This protein binds this small molecule.
Small molecule (SMILES): CC(=O)N[C@@H]1[C@@H](O)[C@H](O)[C@@H](CO)O[C@H]1O

Sequence of chain 1.F:
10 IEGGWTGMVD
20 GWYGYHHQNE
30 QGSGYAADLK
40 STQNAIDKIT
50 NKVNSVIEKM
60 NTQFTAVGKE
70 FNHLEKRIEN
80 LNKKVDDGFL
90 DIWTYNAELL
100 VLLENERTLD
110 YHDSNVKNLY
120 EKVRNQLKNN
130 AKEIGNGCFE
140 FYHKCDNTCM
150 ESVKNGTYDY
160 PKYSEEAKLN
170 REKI

Binding-site contacts:
Ligand atom C1 contacts residue THR156 of chain 1.F at 4.1 Å.
Ligand atom C1 contacts residue ASN154 of chain 1.F at 1.4 Å.
Ligand atom C7 contacts residue THR156 of chain 1.F at 3.8 Å.
Ligand atom O7 contacts residue ASN154 of chain 1.F at 3.8 Å.
Ligand atom C6 contacts residue ASN154 of chain 1.F at 4.5 Å.
Ligand atom C4 contacts residue ASN154 of chain 1.F at 4.2 Å.
Ligand atom O6 contacts residue ASN154 of chain 1.F at 3.8 Å.
Ligand atom C7 contacts residue ASN154 of chain 1.F at 3.5 Å.
Ligand atom O6 contacts residue LYS39 of chain 1.F at 3.8 Å.
Ligand atom N2 contacts residue THR156 of chain 1.F at 4.5 Å.
Ligand atom C5 contacts residue ASN154 of chain 1.F at 3.7 Å.
Ligand atom N2 contacts residue ASN154 of chain 1.F at 2.9 Å (h-bond).
Ligand atom O5 contacts residue THR156 of chain 1.F at 4.1 Å.
Ligand atom O7 contacts residue THR156 of chain 1.F at 3.0 Å (h-bond).
Ligand atom C3 contacts residue ASN154 of chain 1.F at 3.8 Å.
Ligand atom C2 contacts residue THR156 of chain 1.F at 3.9 Å.
Ligand atom C2 contacts residue ASN154 of chain 1.F at 2.5 Å.
Ligand atom O5 contacts residue ASN154 of chain 1.F at 2.4 Å (h-bond).